Sequence of chain 1.V:
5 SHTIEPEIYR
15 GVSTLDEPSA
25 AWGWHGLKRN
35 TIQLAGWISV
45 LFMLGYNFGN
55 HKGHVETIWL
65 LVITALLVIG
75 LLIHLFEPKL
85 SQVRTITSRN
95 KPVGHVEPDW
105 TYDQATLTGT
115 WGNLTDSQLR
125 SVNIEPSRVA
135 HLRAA

Binding-site contacts:
Ligand atom C62 contacts residue LEU337 of chain 1.O at 3.5 Å (hydrophobic).
Ligand atom C13 contacts residue LEU71 of chain 1.V at 3.7 Å (hydrophobic).
Ligand atom C12 contacts residue SER43 of chain 1.V at 4.0 Å.
Ligand atom C17 contacts residue CDL1 of chain 1.GD at 3.5 Å.
Ligand atom C55 contacts residue LEU333 of chain 1.O at 3.6 Å (hydrophobic).
Ligand atom C14 contacts residue ALA39 of chain 1.V at 4.0 Å (hydrophobic).
Ligand atom C21 contacts residue MET372 of chain 1.O at 3.7 Å (hydrophobic).
Ligand atom C3 contacts residue ILE77 of chain 1.V at 3.8 Å (hydrophobic).
Ligand atom C13 contacts residue SER43 of chain 1.V at 3.3 Å.
Ligand atom C19 contacts residue CDL1 of chain 1.GD at 3.8 Å.
Ligand atom C64 contacts residue TYR377 of chain 1.O at 3.3 Å (hydrophobic).
Ligand atom C1 contacts residue HIS78 of chain 1.V at 3.7 Å.
Ligand atom C67 contacts residue MET146 of chain 1.O at 3.7 Å (hydrophobic).
Ligand atom C4 contacts residue HIS78 of chain 1.V at 3.9 Å.
Ligand atom C58 contacts residue LEU333 of chain 1.O at 3.8 Å (hydrophobic).
Ligand atom C52 contacts residue MET372 of chain 1.O at 3.9 Å (hydrophobic).
Ligand atom C9 contacts residue LEU75 of chain 1.V at 4.0 Å (hydrophobic).
Ligand atom C68 contacts residue ILE142 of chain 1.O at 4.0 Å (hydrophobic).
Ligand atom C18 contacts residue LEU408 of chain 1.O at 4.0 Å (hydrophobic).
Ligand atom C11 contacts residue GLY40 of chain 1.V at 3.6 Å.
Ligand atom C65 contacts residue TYR377 of chain 1.O at 3.6 Å (hydrophobic).
Ligand atom C55 contacts residue ALA373 of chain 1.O at 4.0 Å (hydrophobic).
Ligand atom C68 contacts residue LEU115 of chain 1.O at 3.9 Å (hydrophobic).
Ligand atom C65 contacts residue TRP300 of chain 1.O at 3.7 Å (hydrophobic).
Ligand atom C64 contacts residue TRP300 of chain 1.O at 3.7 Å (hydrophobic).
Ligand atom C65 contacts residue MET146 of chain 1.O at 3.8 Å (hydrophobic).
Ligand atom C12 contacts residue GLY40 of chain 1.V at 3.7 Å.
Ligand atom C18 contacts residue ILE409 of chain 1.O at 3.5 Å (hydrophobic).
Ligand atom C2 contacts residue GLY74 of chain 1.V at 3.8 Å.
Ligand atom C54 contacts residue ALA373 of chain 1.O at 3.7 Å (hydrophobic).
Ligand atom C2 contacts residue HIS78 of chain 1.V at 3.8 Å.
Ligand atom C57 contacts residue CDL1 of chain 1.GD at 3.6 Å.
Ligand atom C63 contacts residue TRP300 of chain 1.O at 3.7 Å (hydrophobic).
Ligand atom C3 contacts residue GLY74 of chain 1.V at 3.3 Å.
Ligand atom C12 contacts residue ALA413 of chain 1.O at 4.1 Å (hydrophobic).
Ligand atom C14 contacts residue GLY40 of chain 1.V at 4.0 Å.
Ligand atom C68 contacts residue CDL1 of chain 1.GD at 4.0 Å.
Ligand atom C13 contacts residue ALA413 of chain 1.O at 4.0 Å (hydrophobic).
Ligand atom C62 contacts residue CDL1 of chain 1.GD at 3.9 Å.
Ligand atom C18 contacts residue CDL1 of chain 1.GD at 3.3 Å.

Sequence of chain 1.O:
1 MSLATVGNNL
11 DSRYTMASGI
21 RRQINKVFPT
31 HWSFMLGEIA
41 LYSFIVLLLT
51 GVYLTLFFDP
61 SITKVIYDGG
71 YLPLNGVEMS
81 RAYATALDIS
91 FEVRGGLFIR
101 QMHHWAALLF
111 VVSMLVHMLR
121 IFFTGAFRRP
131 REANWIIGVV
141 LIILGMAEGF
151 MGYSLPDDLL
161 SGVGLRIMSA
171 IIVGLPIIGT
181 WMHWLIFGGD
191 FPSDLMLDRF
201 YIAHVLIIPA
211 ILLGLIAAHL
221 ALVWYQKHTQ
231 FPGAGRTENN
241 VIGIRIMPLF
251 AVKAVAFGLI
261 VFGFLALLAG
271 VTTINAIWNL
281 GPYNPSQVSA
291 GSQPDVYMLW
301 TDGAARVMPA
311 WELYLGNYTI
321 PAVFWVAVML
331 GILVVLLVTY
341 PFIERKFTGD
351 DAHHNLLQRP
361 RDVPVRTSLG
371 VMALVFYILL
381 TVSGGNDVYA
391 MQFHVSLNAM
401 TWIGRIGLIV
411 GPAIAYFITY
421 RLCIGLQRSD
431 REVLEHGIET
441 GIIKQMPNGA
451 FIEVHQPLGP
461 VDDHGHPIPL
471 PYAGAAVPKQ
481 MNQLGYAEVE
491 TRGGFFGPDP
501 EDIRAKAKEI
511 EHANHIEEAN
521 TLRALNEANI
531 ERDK

A small-molecule ligand and the protein it binds are described below.
Small molecule (SMILES): CC(C)=CCC/C(C)=C/C=C/C(C)=C/C=C/C(C)=C/C=C/C=C(C)/C=C/C=C(C)/C=C/C=C(\C)CCC=C(C)C